Sequence of chain 1.D:
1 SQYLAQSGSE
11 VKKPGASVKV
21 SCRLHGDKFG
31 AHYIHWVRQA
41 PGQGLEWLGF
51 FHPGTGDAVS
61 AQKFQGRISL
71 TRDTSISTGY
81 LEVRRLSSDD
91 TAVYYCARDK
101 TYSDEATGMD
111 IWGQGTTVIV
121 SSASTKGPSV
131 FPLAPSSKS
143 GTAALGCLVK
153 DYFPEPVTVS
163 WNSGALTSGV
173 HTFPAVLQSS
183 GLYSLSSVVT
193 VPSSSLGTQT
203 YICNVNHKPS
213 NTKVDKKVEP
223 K

The protein below binds the small molecule below.
Small molecule (SMILES): CC[C@H](C)[C@H](NC(=O)CNC(=O)[C@@H](NC(=O)[C@H](C)N)C(C)C)C(=O)NCC(=O)N[C@@H](C)C(=O)N[C@H](C(=O)N[C@H](C=O)Cc1ccccc1)C(C)C

Binding-site contacts:
Ligand atom CG2 contacts residue TYR33 of chain 1.D at 3.4 Å (hydrophobic).
Ligand atom O contacts residue TYR33 of chain 1.D at 2.7 Å (h-bond).
Ligand atom CB contacts residue LEU91 of chain 1.E at 3.2 Å (hydrophobic).
Ligand atom CE2 contacts residue LYS28 of chain 1.D at 3.8 Å.
Ligand atom CB contacts residue PHE94 of chain 1.E at 3.5 Å (hydrophobic).
Ligand atom O contacts residue ALA106 of chain 1.D at 2.8 Å (h-bond).
Ligand atom CG2 contacts residue HIS52 of chain 1.D at 3.6 Å.
Ligand atom CG1 contacts residue GLY30 of chain 1.D at 3.7 Å.
Ligand atom CG1 contacts residue ASN92 of chain 1.E at 3.6 Å.
Ligand atom N contacts residue LEU91 of chain 1.E at 3.7 Å.
Ligand atom CB contacts residue ASN92 of chain 1.E at 3.2 Å.
Ligand atom C contacts residue ASN92 of chain 1.E at 3.8 Å.
Ligand atom C contacts residue ASP104 of chain 1.D at 3.2 Å.
Ligand atom C contacts residue ASP104 of chain 1.D at 3.8 Å.
Ligand atom N contacts residue TYR33 of chain 1.D at 3.2 Å (h-bond).
Ligand atom N contacts residue ASP104 of chain 1.D at 3.6 Å (salt-bridge).
Ligand atom N contacts residue TYR33 of chain 1.D at 3.5 Å (h-bond).
Ligand atom CG2 contacts residue ALA106 of chain 1.D at 3.6 Å (hydrophobic).
Ligand atom CB contacts residue GLU32 of chain 1.E at 3.1 Å.
Ligand atom N contacts residue GLU105 of chain 1.D at 3.2 Å (salt-bridge).
Ligand atom N contacts residue GLU32 of chain 1.E at 3.4 Å (salt-bridge).
Ligand atom O contacts residue HIS52 of chain 1.D at 3.5 Å.
Ligand atom CG1 contacts residue ALA31 of chain 1.D at 3.2 Å (hydrophobic).
Ligand atom CD1 contacts residue VAL59 of chain 1.D at 3.4 Å (hydrophobic).
Ligand atom O contacts residue ASN92 of chain 1.E at 3.6 Å.
Ligand atom O contacts residue HIS52 of chain 1.D at 3.5 Å.
Ligand atom N contacts residue ASP104 of chain 1.D at 3.1 Å (salt-bridge).
Ligand atom CG2 contacts residue PHE94 of chain 1.E at 3.5 Å (hydrophobic).
Ligand atom CB contacts residue ASP104 of chain 1.D at 3.0 Å.
Ligand atom O contacts residue HIS52 of chain 1.D at 2.9 Å (h-bond).
Ligand atom CG2 contacts residue PHE50 of chain 1.D at 3.8 Å (hydrophobic).
Ligand atom C contacts residue TYR33 of chain 1.D at 3.6 Å (hydrophobic).
Ligand atom CB contacts residue PHE50 of chain 1.D at 3.6 Å (hydrophobic).
Ligand atom CA contacts residue ASP104 of chain 1.D at 2.9 Å.
Ligand atom CB contacts residue ALA31 of chain 1.D at 3.3 Å (hydrophobic).
Ligand atom O contacts residue ASP104 of chain 1.D at 3.0 Å (salt-bridge).
Ligand atom O contacts residue GLU105 of chain 1.D at 3.4 Å.
Ligand atom CG2 contacts residue ALA31 of chain 1.D at 3.7 Å (hydrophobic).
Ligand atom CG1 contacts residue LEU91 of chain 1.E at 3.7 Å (hydrophobic).
Ligand atom CG1 contacts residue ASP57 of chain 1.D at 3.6 Å.

Sequence of chain 1.E:
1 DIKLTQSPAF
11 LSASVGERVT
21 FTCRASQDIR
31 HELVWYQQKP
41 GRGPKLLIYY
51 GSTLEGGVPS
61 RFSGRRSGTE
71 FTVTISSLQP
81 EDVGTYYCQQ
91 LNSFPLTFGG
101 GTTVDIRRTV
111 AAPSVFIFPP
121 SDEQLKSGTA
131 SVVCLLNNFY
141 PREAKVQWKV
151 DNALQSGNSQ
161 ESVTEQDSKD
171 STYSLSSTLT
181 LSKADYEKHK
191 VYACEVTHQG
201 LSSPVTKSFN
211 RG